Sequence of chain 2.D:
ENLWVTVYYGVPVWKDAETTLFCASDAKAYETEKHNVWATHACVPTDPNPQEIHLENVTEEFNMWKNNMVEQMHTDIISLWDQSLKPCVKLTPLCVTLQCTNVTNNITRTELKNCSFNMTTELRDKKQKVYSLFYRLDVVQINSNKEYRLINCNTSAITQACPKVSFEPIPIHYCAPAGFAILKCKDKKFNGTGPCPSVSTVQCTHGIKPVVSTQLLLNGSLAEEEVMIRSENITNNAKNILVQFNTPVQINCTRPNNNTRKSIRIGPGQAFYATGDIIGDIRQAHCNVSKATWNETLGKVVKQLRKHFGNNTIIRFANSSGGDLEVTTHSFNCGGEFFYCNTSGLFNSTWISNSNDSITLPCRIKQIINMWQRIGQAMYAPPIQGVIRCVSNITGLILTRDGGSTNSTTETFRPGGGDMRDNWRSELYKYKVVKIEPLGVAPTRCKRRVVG

Sequence of chain 2.F:
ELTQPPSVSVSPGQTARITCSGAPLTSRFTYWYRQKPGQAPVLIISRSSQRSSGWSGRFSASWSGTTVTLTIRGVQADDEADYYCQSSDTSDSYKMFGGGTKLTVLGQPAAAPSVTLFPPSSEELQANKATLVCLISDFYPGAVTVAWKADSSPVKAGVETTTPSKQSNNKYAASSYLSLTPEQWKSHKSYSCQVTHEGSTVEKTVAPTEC

Binding-site contacts:
Ligand atom N2 contacts residue ASN355 of chain 2.D at 2.9 Å (h-bond).
Ligand atom N2 contacts residue NAG1 of chain 2.R at 4.4 Å.
Ligand atom O6 contacts residue SER95 of chain 2.F at 4.0 Å.
Ligand atom C7 contacts residue ASN355 of chain 2.D at 3.7 Å.
Ligand atom O5 contacts residue ASN355 of chain 2.D at 2.4 Å (h-bond).
Ligand atom C6 contacts residue SER357 of chain 2.D at 4.2 Å.
Ligand atom C5 contacts residue MAN4 of chain 2.R at 3.8 Å.
Ligand atom C3 contacts residue SER357 of chain 2.D at 4.4 Å.
Ligand atom O3 contacts residue NAG2 of chain 2.R at 3.7 Å.
Ligand atom O4 contacts residue SER357 of chain 2.D at 4.3 Å.
Ligand atom O6 contacts residue NAG1 of chain 2.R at 3.3 Å.
Ligand atom C6 contacts residue MAN4 of chain 2.R at 4.4 Å.
Ligand atom O5 contacts residue SER357 of chain 2.D at 4.0 Å.
Ligand atom C4 contacts residue NAG2 of chain 2.R at 4.2 Å.
Ligand atom C3 contacts residue ASN355 of chain 2.D at 3.8 Å.
Ligand atom C1 contacts residue ASN355 of chain 2.D at 1.4 Å.
Ligand atom C8 contacts residue THR342 of chain 2.D at 4.1 Å.
Ligand atom C8 contacts residue ASN355 of chain 2.D at 4.3 Å.
Ligand atom C8 contacts residue LEU338 of chain 2.D at 4.4 Å (hydrophobic).
Ligand atom C5 contacts residue ASN355 of chain 2.D at 3.6 Å.
Ligand atom O7 contacts residue ASN355 of chain 2.D at 4.5 Å.
Ligand atom O5 contacts residue MAN4 of chain 2.R at 2.7 Å (h-bond).
Ligand atom C2 contacts residue ASN355 of chain 2.D at 2.5 Å.
Ligand atom O4 contacts residue NAG2 of chain 2.R at 4.4 Å.
Ligand atom C2 contacts residue MAN4 of chain 2.R at 3.2 Å.
Ligand atom C6 contacts residue NAG1 of chain 2.R at 4.5 Å.
Ligand atom C4 contacts residue MAN4 of chain 2.R at 3.9 Å.
Ligand atom O2 contacts residue NAG2 of chain 2.R at 4.1 Å.
Ligand atom O6 contacts residue SER357 of chain 2.D at 4.1 Å.
Ligand atom C3 contacts residue MAN4 of chain 2.R at 4.1 Å.
Ligand atom C4 contacts residue ASN355 of chain 2.D at 4.2 Å.
Ligand atom C5 contacts residue SER357 of chain 2.D at 3.6 Å.
Ligand atom O2 contacts residue MAN4 of chain 2.R at 2.3 Å (h-bond).
Ligand atom C1 contacts residue MAN4 of chain 2.R at 3.1 Å.
Ligand atom C1 contacts residue SER357 of chain 2.D at 3.7 Å.
Ligand atom C4 contacts residue SER357 of chain 2.D at 4.4 Å.

The protein below binds the small molecule below.
Small molecule (SMILES): CC(=O)N[C@H]1[C@H](O[C@H]2[C@H](O)[C@@H](NC(C)=O)CO[C@@H]2CO)O[C@H](CO)[C@@H](O[C@@H]2O[C@H](CO[C@H]3O[C@H](CO[C@H]4O[C@H](CO)[C@@H](O)[C@H](O)[C@@H]4O)[C@@H](O)[C@H](O[C@H]4O[C@H](CO)[C@@H](O)[C@H](O)[C@@H]4O)[C@@H]3O)[C@@H](O)[C@H](O[C@H]3O[C@H](CO)[C@@H](O)[C@H](O)[C@@H]3O)[C@@H]2O)[C@@H]1O